A small-molecule ligand and the protein it binds are described below.
Small molecule (SMILES): O=c1ccn([C@@H]2O[C@H](CO[P](=O)(O)O[P](=O)(O)O[C@H]3O[C@H](CO)[C@@H](O)[C@H](O)[C@H]3O)[C@@H](O)[C@H]2O)c(=O)[nH]1

Binding-site contacts:
Ligand atom C3C contacts residue USQ1 of chain 1.F at 0.0 Å.
Ligand atom C3' contacts residue USQ1 of chain 1.F at 0.0 Å.
Ligand atom O2' contacts residue USQ1 of chain 1.F at 0.0 Å (h-bond).
Ligand atom N1 contacts residue USQ1 of chain 1.F at 0.0 Å (h-bond).
Ligand atom O2B contacts residue USQ1 of chain 1.F at 0.0 Å (h-bond).
Ligand atom O5C contacts residue USQ1 of chain 1.F at 0.0 Å (h-bond).
Ligand atom O4' contacts residue TYR192 of chain 1.A at 2.7 Å (h-bond).
Ligand atom C6 contacts residue USQ1 of chain 1.F at 0.0 Å.
Ligand atom C6' contacts residue USQ1 of chain 1.F at 0.0 Å.
Ligand atom O2A contacts residue USQ1 of chain 1.F at 0.0 Å (h-bond).
Ligand atom O2A contacts residue ALA249 of chain 1.A at 2.7 Å (h-bond).
Ligand atom C2 contacts residue USQ1 of chain 1.F at 0.0 Å.
Ligand atom C1' contacts residue USQ1 of chain 1.F at 0.0 Å.
Ligand atom O6' contacts residue USQ1 of chain 1.F at 0.6 Å (h-bond).
Ligand atom C5' contacts residue USQ1 of chain 1.F at 0.0 Å.
Ligand atom N3 contacts residue USQ1 of chain 1.F at 0.0 Å (h-bond).
Ligand atom O3C contacts residue USQ1 of chain 1.F at 0.0 Å (h-bond).
Ligand atom C4' contacts residue USQ1 of chain 1.F at 0.0 Å.
Ligand atom O4C contacts residue USQ1 of chain 1.F at 0.0 Å (h-bond).
Ligand atom O4' contacts residue USQ1 of chain 1.F at 0.0 Å (h-bond).
Ligand atom O3A contacts residue USQ1 of chain 1.F at 0.0 Å (h-bond).
Ligand atom O1A contacts residue USQ1 of chain 1.F at 0.0 Å (h-bond).
Ligand atom C5 contacts residue USQ1 of chain 1.F at 0.0 Å.
Ligand atom O3' contacts residue USQ1 of chain 1.F at 0.0 Å (h-bond).
Ligand atom C4C contacts residue USQ1 of chain 1.F at 0.0 Å.
Ligand atom PB contacts residue USQ1 of chain 1.F at 0.0 Å.
Ligand atom O3B contacts residue USQ1 of chain 1.F at 0.0 Å (h-bond).
Ligand atom O4 contacts residue USQ1 of chain 1.F at 0.0 Å (h-bond).
Ligand atom O2C contacts residue GLU339 of chain 1.A at 2.7 Å (salt-bridge).
Ligand atom O2C contacts residue USQ1 of chain 1.F at 0.0 Å (h-bond).
Ligand atom O1B contacts residue USQ1 of chain 1.F at 0.0 Å (h-bond).
Ligand atom C2C contacts residue USQ1 of chain 1.F at 0.0 Å.
Ligand atom C5C contacts residue USQ1 of chain 1.F at 0.0 Å.
Ligand atom O5' contacts residue USQ1 of chain 1.F at 0.0 Å (h-bond).
Ligand atom O3C contacts residue GLU339 of chain 1.A at 2.7 Å (salt-bridge).
Ligand atom PA contacts residue USQ1 of chain 1.F at 0.0 Å.
Ligand atom C4 contacts residue USQ1 of chain 1.F at 0.0 Å.
Ligand atom C2' contacts residue USQ1 of chain 1.F at 0.0 Å.
Ligand atom C1C contacts residue USQ1 of chain 1.F at 0.0 Å.
Ligand atom O2 contacts residue USQ1 of chain 1.F at 0.0 Å (h-bond).

Sequence of chain 1.A:
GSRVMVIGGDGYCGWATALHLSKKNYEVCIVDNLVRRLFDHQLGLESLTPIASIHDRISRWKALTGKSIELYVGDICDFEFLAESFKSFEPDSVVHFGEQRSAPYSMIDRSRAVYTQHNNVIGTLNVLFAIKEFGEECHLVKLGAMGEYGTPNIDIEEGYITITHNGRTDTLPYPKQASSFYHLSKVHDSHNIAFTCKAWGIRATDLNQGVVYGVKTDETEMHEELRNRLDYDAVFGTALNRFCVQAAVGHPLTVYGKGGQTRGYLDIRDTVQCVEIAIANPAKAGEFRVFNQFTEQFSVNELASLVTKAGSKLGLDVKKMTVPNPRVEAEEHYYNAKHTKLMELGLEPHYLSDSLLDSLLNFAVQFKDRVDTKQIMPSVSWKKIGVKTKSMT